The small molecule below binds the protein below.
Small molecule (SMILES): CC(=O)N[C@@H]1[C@@H](O)[C@H](O)[C@@H](CO)O[C@H]1O

Sequence of chain 1.A:
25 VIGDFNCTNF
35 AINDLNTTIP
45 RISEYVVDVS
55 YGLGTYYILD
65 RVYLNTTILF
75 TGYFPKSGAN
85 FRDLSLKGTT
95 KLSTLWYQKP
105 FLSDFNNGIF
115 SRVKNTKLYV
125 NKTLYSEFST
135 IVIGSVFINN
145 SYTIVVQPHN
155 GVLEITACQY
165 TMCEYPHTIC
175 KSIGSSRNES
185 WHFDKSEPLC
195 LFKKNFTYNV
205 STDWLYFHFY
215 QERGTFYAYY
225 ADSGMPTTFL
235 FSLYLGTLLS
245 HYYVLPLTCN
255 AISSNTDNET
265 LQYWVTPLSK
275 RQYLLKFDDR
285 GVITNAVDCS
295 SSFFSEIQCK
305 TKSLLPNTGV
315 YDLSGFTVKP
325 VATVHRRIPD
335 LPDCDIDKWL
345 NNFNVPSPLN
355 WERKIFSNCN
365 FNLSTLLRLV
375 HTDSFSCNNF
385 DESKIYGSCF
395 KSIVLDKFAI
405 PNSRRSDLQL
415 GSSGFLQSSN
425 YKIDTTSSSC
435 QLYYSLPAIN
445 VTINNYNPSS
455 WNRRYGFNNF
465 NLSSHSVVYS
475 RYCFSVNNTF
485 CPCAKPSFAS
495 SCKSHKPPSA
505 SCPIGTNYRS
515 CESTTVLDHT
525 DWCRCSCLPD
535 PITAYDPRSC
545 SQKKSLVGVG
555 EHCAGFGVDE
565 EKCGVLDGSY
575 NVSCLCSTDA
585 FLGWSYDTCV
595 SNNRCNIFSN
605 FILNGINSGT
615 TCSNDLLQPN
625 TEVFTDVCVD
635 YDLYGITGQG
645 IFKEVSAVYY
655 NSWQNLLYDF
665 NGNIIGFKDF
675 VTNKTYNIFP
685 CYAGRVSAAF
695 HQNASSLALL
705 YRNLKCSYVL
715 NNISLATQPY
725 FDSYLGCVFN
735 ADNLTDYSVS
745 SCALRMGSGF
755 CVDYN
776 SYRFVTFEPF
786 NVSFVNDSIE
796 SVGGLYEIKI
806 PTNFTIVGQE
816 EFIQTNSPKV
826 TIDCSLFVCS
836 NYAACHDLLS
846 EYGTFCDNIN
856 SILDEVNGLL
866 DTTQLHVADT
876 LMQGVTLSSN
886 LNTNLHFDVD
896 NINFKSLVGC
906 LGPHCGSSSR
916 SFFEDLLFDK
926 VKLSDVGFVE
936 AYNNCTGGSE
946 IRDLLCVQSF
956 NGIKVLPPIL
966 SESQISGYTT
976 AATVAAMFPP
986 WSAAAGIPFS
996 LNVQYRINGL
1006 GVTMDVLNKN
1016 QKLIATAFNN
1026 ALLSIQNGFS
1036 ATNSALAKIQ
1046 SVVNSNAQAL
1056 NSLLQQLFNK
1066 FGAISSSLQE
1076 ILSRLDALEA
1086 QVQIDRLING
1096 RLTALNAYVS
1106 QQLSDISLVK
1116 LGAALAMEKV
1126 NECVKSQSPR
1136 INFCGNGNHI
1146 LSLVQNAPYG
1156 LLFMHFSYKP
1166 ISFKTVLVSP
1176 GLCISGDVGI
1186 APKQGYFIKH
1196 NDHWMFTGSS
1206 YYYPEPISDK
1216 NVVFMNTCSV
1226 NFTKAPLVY

Binding-site contacts:
Ligand atom O5 contacts residue ASN786 of chain 1.A at 2.4 Å (h-bond).
Ligand atom C4 contacts residue SER742 of chain 1.A at 3.9 Å.
Ligand atom C4 contacts residue ASN786 of chain 1.A at 4.2 Å.
Ligand atom O7 contacts residue ASN786 of chain 1.A at 4.5 Å.
Ligand atom C2 contacts residue ASN786 of chain 1.A at 2.4 Å.
Ligand atom O5 contacts residue GLU783 of chain 1.A at 4.4 Å.
Ligand atom O6 contacts residue SER744 of chain 1.A at 3.2 Å (h-bond).
Ligand atom C1 contacts residue ASN786 of chain 1.A at 1.4 Å.
Ligand atom O7 contacts residue VAL787 of chain 1.A at 4.1 Å.
Ligand atom C4 contacts residue SER744 of chain 1.A at 4.5 Å.
Ligand atom C6 contacts residue VAL743 of chain 1.A at 3.7 Å (hydrophobic).
Ligand atom C3 contacts residue ASN786 of chain 1.A at 3.8 Å.
Ligand atom C5 contacts residue ASN786 of chain 1.A at 3.7 Å.
Ligand atom O5 contacts residue SER744 of chain 1.A at 4.3 Å.
Ligand atom O4 contacts residue SER744 of chain 1.A at 4.2 Å.
Ligand atom O6 contacts residue VAL743 of chain 1.A at 3.2 Å.
Ligand atom C5 contacts residue SER744 of chain 1.A at 3.4 Å.
Ligand atom C5 contacts residue SER742 of chain 1.A at 4.1 Å.
Ligand atom O4 contacts residue SER742 of chain 1.A at 4.4 Å.
Ligand atom C8 contacts residue ASN786 of chain 1.A at 3.9 Å.
Ligand atom C6 contacts residue SER742 of chain 1.A at 3.3 Å.
Ligand atom O5 contacts residue SER742 of chain 1.A at 4.3 Å.
Ligand atom N2 contacts residue ASN786 of chain 1.A at 2.9 Å (h-bond).
Ligand atom O6 contacts residue SER742 of chain 1.A at 3.7 Å.
Ligand atom C6 contacts residue SER744 of chain 1.A at 3.3 Å.
Ligand atom C7 contacts residue ASN786 of chain 1.A at 3.6 Å.
Ligand atom C6 contacts residue GLU783 of chain 1.A at 4.5 Å.
Ligand atom O6 contacts residue GLU783 of chain 1.A at 3.1 Å (salt-bridge).